A protein and the small-molecule ligand that binds it are described below.
Small molecule (SMILES): CC(=O)N[C@@H]1[C@@H](O)[C@H](O)[C@@H](CO)O[C@H]1O

Sequence of chain 1.K:
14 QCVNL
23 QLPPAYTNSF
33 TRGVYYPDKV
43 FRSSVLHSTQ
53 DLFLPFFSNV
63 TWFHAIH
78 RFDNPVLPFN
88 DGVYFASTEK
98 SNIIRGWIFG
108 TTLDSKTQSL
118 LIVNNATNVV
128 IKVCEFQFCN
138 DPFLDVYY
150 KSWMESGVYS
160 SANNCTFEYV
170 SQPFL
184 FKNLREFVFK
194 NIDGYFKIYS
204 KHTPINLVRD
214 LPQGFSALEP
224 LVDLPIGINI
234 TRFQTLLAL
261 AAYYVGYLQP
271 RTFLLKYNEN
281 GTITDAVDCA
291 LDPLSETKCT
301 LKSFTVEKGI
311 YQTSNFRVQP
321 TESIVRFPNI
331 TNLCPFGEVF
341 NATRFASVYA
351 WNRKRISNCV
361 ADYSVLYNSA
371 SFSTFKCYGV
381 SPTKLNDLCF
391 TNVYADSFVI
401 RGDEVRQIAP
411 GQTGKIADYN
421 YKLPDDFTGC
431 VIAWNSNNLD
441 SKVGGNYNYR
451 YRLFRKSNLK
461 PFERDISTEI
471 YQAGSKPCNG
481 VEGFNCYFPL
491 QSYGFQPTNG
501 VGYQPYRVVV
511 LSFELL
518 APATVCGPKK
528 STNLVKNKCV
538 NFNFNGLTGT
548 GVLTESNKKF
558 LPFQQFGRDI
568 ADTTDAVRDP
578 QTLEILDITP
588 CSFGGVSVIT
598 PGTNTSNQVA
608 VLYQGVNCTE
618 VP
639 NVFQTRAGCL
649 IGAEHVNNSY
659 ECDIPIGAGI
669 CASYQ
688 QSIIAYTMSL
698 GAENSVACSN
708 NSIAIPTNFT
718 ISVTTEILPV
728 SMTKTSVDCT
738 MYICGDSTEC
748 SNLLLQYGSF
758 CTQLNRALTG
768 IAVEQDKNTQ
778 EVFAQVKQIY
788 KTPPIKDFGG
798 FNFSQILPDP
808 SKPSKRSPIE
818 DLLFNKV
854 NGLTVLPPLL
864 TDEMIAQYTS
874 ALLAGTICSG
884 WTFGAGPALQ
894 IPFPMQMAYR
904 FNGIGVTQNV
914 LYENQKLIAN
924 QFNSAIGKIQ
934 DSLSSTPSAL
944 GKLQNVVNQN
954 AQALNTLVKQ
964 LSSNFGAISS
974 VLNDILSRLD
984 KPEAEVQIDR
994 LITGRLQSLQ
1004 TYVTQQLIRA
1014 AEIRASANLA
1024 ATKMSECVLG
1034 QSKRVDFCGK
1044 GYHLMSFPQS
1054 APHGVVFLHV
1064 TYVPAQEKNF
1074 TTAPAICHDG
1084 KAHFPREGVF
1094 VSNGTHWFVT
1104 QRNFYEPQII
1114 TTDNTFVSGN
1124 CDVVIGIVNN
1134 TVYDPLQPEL

Binding-site contacts:
Ligand atom C6 contacts residue GLN802 of chain 1.K at 4.0 Å.
Ligand atom C5 contacts residue ASN799 of chain 1.K at 3.7 Å.
Ligand atom N2 contacts residue ASN799 of chain 1.K at 2.9 Å (h-bond).
Ligand atom O5 contacts residue ASN799 of chain 1.K at 2.4 Å (h-bond).
Ligand atom O5 contacts residue SER801 of chain 1.K at 3.3 Å (h-bond).
Ligand atom C1 contacts residue ASN799 of chain 1.K at 1.5 Å.
Ligand atom O7 contacts residue ASN799 of chain 1.K at 3.8 Å.
Ligand atom C2 contacts residue ASN799 of chain 1.K at 2.5 Å.
Ligand atom C6 contacts residue SER801 of chain 1.K at 3.9 Å.
Ligand atom C4 contacts residue ASN799 of chain 1.K at 4.2 Å.
Ligand atom C3 contacts residue ASN799 of chain 1.K at 3.8 Å.
Ligand atom C5 contacts residue SER801 of chain 1.K at 3.5 Å.
Ligand atom C7 contacts residue ASN799 of chain 1.K at 3.6 Å.
Ligand atom C1 contacts residue SER801 of chain 1.K at 3.7 Å.